Sequence of chain 1.B:
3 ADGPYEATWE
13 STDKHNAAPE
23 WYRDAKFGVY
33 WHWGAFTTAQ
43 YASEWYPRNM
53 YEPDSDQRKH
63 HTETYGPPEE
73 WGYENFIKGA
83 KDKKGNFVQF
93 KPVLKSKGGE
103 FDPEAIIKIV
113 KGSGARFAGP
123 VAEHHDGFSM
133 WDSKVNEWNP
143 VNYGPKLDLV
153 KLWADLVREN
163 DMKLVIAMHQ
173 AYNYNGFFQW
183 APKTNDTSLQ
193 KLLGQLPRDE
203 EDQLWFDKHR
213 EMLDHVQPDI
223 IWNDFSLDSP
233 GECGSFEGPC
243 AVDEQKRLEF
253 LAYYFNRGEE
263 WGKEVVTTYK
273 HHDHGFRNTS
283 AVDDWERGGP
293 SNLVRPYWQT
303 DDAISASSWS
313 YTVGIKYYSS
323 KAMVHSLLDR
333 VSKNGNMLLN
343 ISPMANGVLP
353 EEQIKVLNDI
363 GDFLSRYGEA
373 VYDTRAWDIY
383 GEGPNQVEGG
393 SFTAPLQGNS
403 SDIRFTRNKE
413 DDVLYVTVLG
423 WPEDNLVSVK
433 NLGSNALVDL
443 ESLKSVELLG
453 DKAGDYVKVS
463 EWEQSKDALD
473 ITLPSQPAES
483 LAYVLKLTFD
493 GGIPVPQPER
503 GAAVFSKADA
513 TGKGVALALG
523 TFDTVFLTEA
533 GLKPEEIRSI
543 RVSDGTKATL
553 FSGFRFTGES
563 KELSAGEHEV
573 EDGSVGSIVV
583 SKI

Binding-site contacts:
Ligand atom O5 contacts residue PRO386 of chain 1.B at 4.5 Å.
Ligand atom C5 contacts residue ASN401 of chain 1.B at 3.6 Å.
Ligand atom C1 contacts residue ASN401 of chain 1.B at 1.4 Å.
Ligand atom C6 contacts residue PRO386 of chain 1.B at 3.8 Å (hydrophobic).
Ligand atom C8 contacts residue SER402 of chain 1.B at 4.2 Å.
Ligand atom C2 contacts residue SER403 of chain 1.B at 4.4 Å.
Ligand atom C3 contacts residue ASN401 of chain 1.B at 3.8 Å.
Ligand atom C5 contacts residue PRO386 of chain 1.B at 3.9 Å (hydrophobic).
Ligand atom C1 contacts residue SER403 of chain 1.B at 3.9 Å.
Ligand atom C4 contacts residue ASN401 of chain 1.B at 4.2 Å.
Ligand atom O5 contacts residue ASN387 of chain 1.B at 3.3 Å (h-bond).
Ligand atom O5 contacts residue ASN401 of chain 1.B at 2.4 Å (h-bond).
Ligand atom C2 contacts residue ASN401 of chain 1.B at 2.5 Å.
Ligand atom O6 contacts residue ASN387 of chain 1.B at 3.6 Å.
Ligand atom N2 contacts residue ASN401 of chain 1.B at 2.9 Å (h-bond).
Ligand atom C6 contacts residue ASN387 of chain 1.B at 3.7 Å.
Ligand atom C7 contacts residue ASN401 of chain 1.B at 3.4 Å.
Ligand atom O7 contacts residue ASN401 of chain 1.B at 3.5 Å (h-bond).
Ligand atom C3 contacts residue SER403 of chain 1.B at 4.4 Å.
Ligand atom C1 contacts residue ASN387 of chain 1.B at 4.0 Å.
Ligand atom C5 contacts residue ASN387 of chain 1.B at 4.0 Å.
Ligand atom N2 contacts residue SER403 of chain 1.B at 4.3 Å.

A protein and the small-molecule ligand that binds it are described below.
Small molecule (SMILES): CC(=O)N[C@@H]1[C@@H](O)[C@H](O)[C@@H](CO)O[C@H]1O